Binding-site contacts:
Ligand atom O8N contacts residue SER160 of chain 2.B at 2.3 Å (h-bond).
Ligand atom O3D contacts residue LYS177 of chain 2.B at 3.0 Å (salt-bridge).
Ligand atom O3X contacts residue ARG34 of chain 2.B at 2.7 Å (salt-bridge).
Ligand atom N1N contacts residue TYR173 of chain 2.B at 3.3 Å (h-bond).
Ligand atom N7N contacts residue PHE208 of chain 2.B at 3.2 Å.
Ligand atom O3X contacts residue ARG56 of chain 2.B at 3.0 Å (salt-bridge).
Ligand atom O2D contacts residue PHE208 of chain 2.B at 3.4 Å.
Ligand atom O1A contacts residue TYR207 of chain 2.B at 3.0 Å (h-bond).
Ligand atom O1A contacts residue THR206 of chain 2.B at 3.3 Å.
Ligand atom O3D contacts residue GLY111 of chain 2.B at 3.3 Å.
Ligand atom C4N contacts residue GLY202 of chain 2.B at 3.2 Å.
Ligand atom O2A contacts residue PHE208 of chain 2.B at 3.2 Å (h-bond).
Ligand atom N7N contacts residue VAL204 of chain 2.B at 3.2 Å (h-bond).
Ligand atom O2D contacts residue TYR173 of chain 2.B at 2.8 Å (h-bond).
Ligand atom O3D contacts residue THR158 of chain 2.B at 3.3 Å (h-bond).
Ligand atom O8N contacts residue PRO201 of chain 2.B at 2.8 Å (h-bond).
Ligand atom O1X contacts residue SER33 of chain 2.B at 2.6 Å (h-bond).
Ligand atom O3D contacts residue ASN109 of chain 2.B at 2.8 Å (h-bond).
Ligand atom C5N contacts residue TYR173 of chain 2.B at 3.4 Å (hydrophobic).
Ligand atom C2A contacts residue LEU81 of chain 2.B at 3.2 Å (hydrophobic).
Ligand atom O2B contacts residue SER33 of chain 2.B at 2.9 Å (h-bond).
Ligand atom C4D contacts residue ASN109 of chain 2.B at 3.2 Å.
Ligand atom O2N contacts residue ILE36 of chain 2.B at 2.8 Å (h-bond).
Ligand atom O2D contacts residue LYS177 of chain 2.B at 2.9 Å (salt-bridge).
Ligand atom N1A contacts residue ASP82 of chain 2.B at 3.3 Å.
Ligand atom O7N contacts residue VAL204 of chain 2.B at 2.9 Å (h-bond).
Ligand atom O2X contacts residue ARG56 of chain 2.B at 2.8 Å (salt-bridge).
Ligand atom O1X contacts residue SER57 of chain 2.B at 2.6 Å (h-bond).
Ligand atom C3D contacts residue ASN109 of chain 2.B at 3.1 Å.
Ligand atom O3B contacts residue GLY31 of chain 2.B at 3.1 Å (h-bond).
Ligand atom C6N contacts residue TYR173 of chain 2.B at 2.9 Å (hydrophobic).
Ligand atom O1X contacts residue ARG56 of chain 2.B at 3.4 Å (salt-bridge).
Ligand atom N7N contacts residue THR206 of chain 2.B at 3.0 Å (h-bond).
Ligand atom C5D contacts residue ASN109 of chain 2.B at 3.3 Å.
Ligand atom O1X contacts residue ARG34 of chain 2.B at 3.4 Å (salt-bridge).
Ligand atom N6A contacts residue ASP82 of chain 2.B at 2.9 Å (salt-bridge).
Ligand atom C6N contacts residue THR159 of chain 2.B at 3.3 Å.
Ligand atom N1A contacts residue VAL83 of chain 2.B at 2.9 Å (h-bond).
Ligand atom O1N contacts residue THR206 of chain 2.B at 2.7 Å (h-bond).
Ligand atom O3B contacts residue SER33 of chain 2.B at 2.9 Å (h-bond).

A protein and the small-molecule ligand that binds it are described below.
Small molecule (SMILES): NC(=O)c1cc(O)c[n+]([C@@H]2O[C@H](CO[P](=O)(O)O[P](=O)(O)OC[C@H]3O[C@@H](n4cnc5c(N)ncnc54)[C@H](OP(=O)(O)O)[C@@H]3O)[C@@H](O)[C@H]2O)c1

Sequence of chain 2.B:
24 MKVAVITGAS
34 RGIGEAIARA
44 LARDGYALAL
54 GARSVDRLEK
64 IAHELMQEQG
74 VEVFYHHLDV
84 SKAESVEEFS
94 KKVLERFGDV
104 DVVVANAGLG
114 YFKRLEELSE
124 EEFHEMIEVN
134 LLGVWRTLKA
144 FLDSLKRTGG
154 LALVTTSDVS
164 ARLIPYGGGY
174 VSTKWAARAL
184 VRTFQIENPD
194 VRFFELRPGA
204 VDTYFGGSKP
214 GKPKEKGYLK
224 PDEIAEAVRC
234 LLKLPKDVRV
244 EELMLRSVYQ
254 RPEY